The small molecule below binds the protein below.
Small molecule (SMILES): CC(=O)N[C@@H]1[C@@H](O)[C@H](O)[C@@H](CO)O[C@H]1O

Sequence of chain 1.FA:
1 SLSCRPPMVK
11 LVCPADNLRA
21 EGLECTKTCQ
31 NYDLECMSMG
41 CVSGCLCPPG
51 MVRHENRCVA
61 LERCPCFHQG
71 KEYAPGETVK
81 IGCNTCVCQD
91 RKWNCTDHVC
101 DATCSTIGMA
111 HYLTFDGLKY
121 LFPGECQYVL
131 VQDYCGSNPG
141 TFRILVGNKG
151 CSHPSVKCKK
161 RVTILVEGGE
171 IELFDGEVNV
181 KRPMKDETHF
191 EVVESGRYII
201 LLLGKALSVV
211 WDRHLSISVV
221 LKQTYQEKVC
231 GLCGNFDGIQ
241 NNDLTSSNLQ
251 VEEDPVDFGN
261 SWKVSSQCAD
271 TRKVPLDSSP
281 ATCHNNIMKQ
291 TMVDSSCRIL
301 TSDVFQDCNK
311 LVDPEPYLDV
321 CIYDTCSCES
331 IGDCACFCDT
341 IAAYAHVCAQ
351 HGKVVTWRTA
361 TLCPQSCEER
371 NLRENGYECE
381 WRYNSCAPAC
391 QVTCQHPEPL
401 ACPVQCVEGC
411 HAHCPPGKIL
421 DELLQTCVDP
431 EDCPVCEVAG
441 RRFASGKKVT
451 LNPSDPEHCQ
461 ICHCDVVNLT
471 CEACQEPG

Binding-site contacts:
Ligand atom O5 contacts residue GLN89 of chain 1.FA at 2.8 Å (h-bond).
Ligand atom C6 contacts residue GLN89 of chain 1.FA at 3.9 Å.
Ligand atom C3 contacts residue ASN94 of chain 1.FA at 3.8 Å.
Ligand atom C8 contacts residue ASN94 of chain 1.FA at 3.4 Å.
Ligand atom C2 contacts residue ASN94 of chain 1.FA at 2.5 Å.
Ligand atom N2 contacts residue ASN94 of chain 1.FA at 2.9 Å (h-bond).
Ligand atom O6 contacts residue GLN89 of chain 1.FA at 3.5 Å (h-bond).
Ligand atom C5 contacts residue ASN94 of chain 1.FA at 3.6 Å.
Ligand atom C7 contacts residue ASN94 of chain 1.FA at 3.1 Å.
Ligand atom O7 contacts residue ASN94 of chain 1.FA at 3.1 Å (h-bond).
Ligand atom C5 contacts residue GLN89 of chain 1.FA at 3.9 Å.
Ligand atom O5 contacts residue ASN94 of chain 1.FA at 2.4 Å (h-bond).
Ligand atom C1 contacts residue GLN89 of chain 1.FA at 3.5 Å.
Ligand atom C4 contacts residue ASN94 of chain 1.FA at 4.2 Å.
Ligand atom C1 contacts residue ASN94 of chain 1.FA at 1.4 Å.